This protein binds this small molecule.
Small molecule (SMILES): CC(=O)N[C@H]1[C@H](O[C@H]2[C@H](O)[C@@H](NC(C)=O)CO[C@@H]2CO)O[C@H](CO)[C@@H](O[C@@H]2O[C@H](CO)[C@@H](O)[C@H](O)[C@@H]2O)[C@@H]1O

Sequence of chain 1.D:
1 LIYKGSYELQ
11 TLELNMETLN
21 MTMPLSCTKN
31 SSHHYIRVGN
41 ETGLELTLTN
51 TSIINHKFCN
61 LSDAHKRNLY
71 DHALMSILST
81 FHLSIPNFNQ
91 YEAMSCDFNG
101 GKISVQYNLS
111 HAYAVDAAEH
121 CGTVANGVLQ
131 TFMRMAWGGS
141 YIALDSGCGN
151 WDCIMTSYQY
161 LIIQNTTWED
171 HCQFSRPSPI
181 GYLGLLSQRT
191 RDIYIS

Binding-site contacts:
Ligand atom C2 contacts residue ASN60 of chain 1.D at 2.6 Å.
Ligand atom C1 contacts residue PHE58 of chain 1.D at 4.0 Å (hydrophobic).
Ligand atom C7 contacts residue PHE58 of chain 1.D at 4.2 Å (hydrophobic).
Ligand atom C3 contacts residue ASN60 of chain 1.D at 3.9 Å.
Ligand atom C8 contacts residue ASP97 of chain 1.D at 3.5 Å.
Ligand atom C4 contacts residue ASN60 of chain 1.D at 4.3 Å.
Ligand atom O7 contacts residue ASP97 of chain 1.D at 4.4 Å.
Ligand atom C2 contacts residue PHE58 of chain 1.D at 4.2 Å (hydrophobic).
Ligand atom O7 contacts residue PHE58 of chain 1.D at 3.5 Å.
Ligand atom O5 contacts residue ASN60 of chain 1.D at 2.4 Å (h-bond).
Ligand atom C8 contacts residue HIS56 of chain 1.D at 3.8 Å.
Ligand atom O3 contacts residue PHE58 of chain 1.D at 4.4 Å.
Ligand atom C4 contacts residue PHE58 of chain 1.D at 4.5 Å (hydrophobic).
Ligand atom O5 contacts residue ASP63 of chain 1.D at 4.1 Å.
Ligand atom O7 contacts residue ASN60 of chain 1.D at 3.7 Å.
Ligand atom C8 contacts residue PHE58 of chain 1.D at 3.8 Å (hydrophobic).
Ligand atom C7 contacts residue ASN60 of chain 1.D at 3.0 Å.
Ligand atom N2 contacts residue PHE58 of chain 1.D at 3.6 Å.
Ligand atom C5 contacts residue ASN60 of chain 1.D at 3.8 Å.
Ligand atom N2 contacts residue ASN60 of chain 1.D at 2.7 Å (h-bond).
Ligand atom C3 contacts residue PHE58 of chain 1.D at 4.2 Å (hydrophobic).
Ligand atom C1 contacts residue ASN60 of chain 1.D at 1.5 Å.
Ligand atom C8 contacts residue ASN60 of chain 1.D at 3.5 Å.